Sequence of chain 22.A:
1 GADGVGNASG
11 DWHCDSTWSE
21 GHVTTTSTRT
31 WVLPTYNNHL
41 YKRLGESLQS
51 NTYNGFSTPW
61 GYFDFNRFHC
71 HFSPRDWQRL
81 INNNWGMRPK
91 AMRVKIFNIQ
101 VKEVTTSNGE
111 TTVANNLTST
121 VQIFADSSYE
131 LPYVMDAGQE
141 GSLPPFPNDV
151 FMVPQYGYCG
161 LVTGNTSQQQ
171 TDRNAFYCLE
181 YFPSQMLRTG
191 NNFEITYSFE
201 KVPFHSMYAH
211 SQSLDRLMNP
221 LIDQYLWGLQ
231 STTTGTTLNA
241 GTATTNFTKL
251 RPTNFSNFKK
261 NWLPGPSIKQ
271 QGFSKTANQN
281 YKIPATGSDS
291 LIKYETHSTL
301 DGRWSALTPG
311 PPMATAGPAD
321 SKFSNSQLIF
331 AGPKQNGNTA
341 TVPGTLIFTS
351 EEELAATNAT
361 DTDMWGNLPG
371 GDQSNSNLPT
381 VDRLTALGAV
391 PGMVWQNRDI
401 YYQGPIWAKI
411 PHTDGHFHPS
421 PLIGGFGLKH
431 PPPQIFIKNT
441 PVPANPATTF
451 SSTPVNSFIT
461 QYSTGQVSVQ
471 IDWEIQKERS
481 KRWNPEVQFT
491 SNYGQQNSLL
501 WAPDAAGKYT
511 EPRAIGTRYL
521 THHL

Binding-site contacts:
Ligand atom O5' contacts residue PRO419 of chain 22.A at 3.9 Å.
Ligand atom N6 contacts residue PRO419 of chain 22.A at 3.4 Å (h-bond).
Ligand atom C2 contacts residue GLY427 of chain 22.A at 3.4 Å.
Ligand atom C6 contacts residue VAL202 of chain 22.A at 3.9 Å (hydrophobic).
Ligand atom N1 contacts residue VAL202 of chain 22.A at 3.7 Å.
Ligand atom N9 contacts residue HIS418 of chain 22.A at 4.3 Å.
Ligand atom C6 contacts residue SER420 of chain 22.A at 4.3 Å.
Ligand atom C5 contacts residue PRO203 of chain 22.A at 4.3 Å (hydrophobic).
Ligand atom O2P contacts residue HIS416 of chain 22.A at 2.8 Å (h-bond).
Ligand atom C2 contacts residue PRO419 of chain 22.A at 4.0 Å (hydrophobic).
Ligand atom O1P contacts residue HIS416 of chain 22.A at 4.2 Å.
Ligand atom O4' contacts residue HIS418 of chain 22.A at 4.1 Å.
Ligand atom N1 contacts residue GLY427 of chain 22.A at 2.7 Å (h-bond).
Ligand atom C6 contacts residue GLY427 of chain 22.A at 3.7 Å.
Ligand atom C4 contacts residue PRO203 of chain 22.A at 4.2 Å (hydrophobic).
Ligand atom C6 contacts residue PRO203 of chain 22.A at 4.4 Å (hydrophobic).
Ligand atom N6 contacts residue GLY425 of chain 22.A at 4.1 Å.
Ligand atom N3 contacts residue PRO419 of chain 22.A at 4.3 Å.
Ligand atom C2 contacts residue VAL202 of chain 22.A at 4.3 Å (hydrophobic).
Ligand atom N7 contacts residue PRO419 of chain 22.A at 4.3 Å.
Ligand atom O4' contacts residue PRO419 of chain 22.A at 4.3 Å.
Ligand atom N7 contacts residue HIS418 of chain 22.A at 4.4 Å.
Ligand atom O2P contacts residue PRO419 of chain 22.A at 4.2 Å.
Ligand atom N6 contacts residue GLY427 of chain 22.A at 2.8 Å (h-bond).
Ligand atom C8 contacts residue HIS418 of chain 22.A at 3.7 Å.
Ligand atom C5 contacts residue PRO419 of chain 22.A at 3.7 Å (hydrophobic).
Ligand atom N3 contacts residue PRO203 of chain 22.A at 4.4 Å.
Ligand atom C8 contacts residue PRO203 of chain 22.A at 4.4 Å (hydrophobic).
Ligand atom N6 contacts residue VAL202 of chain 22.A at 4.0 Å.
Ligand atom C5 contacts residue SER420 of chain 22.A at 4.3 Å.
Ligand atom C6 contacts residue PRO419 of chain 22.A at 3.2 Å (hydrophobic).
Ligand atom C1' contacts residue HIS418 of chain 22.A at 4.1 Å.
Ligand atom N9 contacts residue PRO203 of chain 22.A at 4.2 Å.
Ligand atom N7 contacts residue SER420 of chain 22.A at 3.9 Å.
Ligand atom C2' contacts residue PRO203 of chain 22.A at 4.0 Å (hydrophobic).
Ligand atom N6 contacts residue SER420 of chain 22.A at 4.0 Å.
Ligand atom C4 contacts residue PRO419 of chain 22.A at 4.2 Å (hydrophobic).
Ligand atom P contacts residue HIS416 of chain 22.A at 4.0 Å.
Ligand atom N1 contacts residue PRO419 of chain 22.A at 3.5 Å (h-bond).
Ligand atom N6 contacts residue PHE426 of chain 22.A at 3.8 Å.

This small molecule binds to this protein.
Small molecule (SMILES): Nc1ncnc2c1ncn2[C@H]1C[C@H](O)[C@@H](COP(=O)(O)O)O1